This protein binds this small molecule.
Small molecule (SMILES): CC(=O)N[C@@H]1[C@@H](O)[C@H](O)[C@@H](CO)O[C@H]1O

Binding-site contacts:
Ligand atom O5 contacts residue ASN510 of chain 1.A at 2.5 Å (h-bond).
Ligand atom C3 contacts residue ASN510 of chain 1.A at 3.8 Å.
Ligand atom O7 contacts residue ASN510 of chain 1.A at 4.1 Å.
Ligand atom C8 contacts residue ASN510 of chain 1.A at 3.3 Å.
Ligand atom C5 contacts residue ASN510 of chain 1.A at 3.8 Å.
Ligand atom C1 contacts residue ASN510 of chain 1.A at 1.4 Å.
Ligand atom C7 contacts residue ASN510 of chain 1.A at 3.2 Å.
Ligand atom C2 contacts residue ASN510 of chain 1.A at 2.4 Å.
Ligand atom N2 contacts residue ASN510 of chain 1.A at 2.8 Å (h-bond).
Ligand atom C4 contacts residue ASN510 of chain 1.A at 4.3 Å.

Sequence of chain 1.A:
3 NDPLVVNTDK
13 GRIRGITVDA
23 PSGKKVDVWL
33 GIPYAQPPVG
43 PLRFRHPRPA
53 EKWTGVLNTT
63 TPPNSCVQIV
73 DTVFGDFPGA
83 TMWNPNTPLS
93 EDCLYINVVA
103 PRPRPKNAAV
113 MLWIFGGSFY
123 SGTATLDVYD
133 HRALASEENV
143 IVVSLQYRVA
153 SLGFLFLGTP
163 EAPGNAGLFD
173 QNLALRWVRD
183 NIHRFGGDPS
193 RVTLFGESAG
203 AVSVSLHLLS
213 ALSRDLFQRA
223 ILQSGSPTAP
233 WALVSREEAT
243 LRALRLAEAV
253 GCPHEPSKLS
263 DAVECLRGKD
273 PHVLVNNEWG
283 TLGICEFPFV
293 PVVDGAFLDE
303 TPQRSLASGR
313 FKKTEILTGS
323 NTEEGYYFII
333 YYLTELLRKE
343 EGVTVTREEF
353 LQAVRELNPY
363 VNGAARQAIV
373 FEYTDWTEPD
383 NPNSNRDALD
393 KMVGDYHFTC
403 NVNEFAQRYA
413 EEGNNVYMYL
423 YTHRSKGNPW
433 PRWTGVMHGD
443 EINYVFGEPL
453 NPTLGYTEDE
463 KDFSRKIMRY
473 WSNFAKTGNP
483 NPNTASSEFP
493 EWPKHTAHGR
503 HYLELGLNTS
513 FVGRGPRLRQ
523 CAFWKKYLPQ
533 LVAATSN